Sequence of chain 2.B:
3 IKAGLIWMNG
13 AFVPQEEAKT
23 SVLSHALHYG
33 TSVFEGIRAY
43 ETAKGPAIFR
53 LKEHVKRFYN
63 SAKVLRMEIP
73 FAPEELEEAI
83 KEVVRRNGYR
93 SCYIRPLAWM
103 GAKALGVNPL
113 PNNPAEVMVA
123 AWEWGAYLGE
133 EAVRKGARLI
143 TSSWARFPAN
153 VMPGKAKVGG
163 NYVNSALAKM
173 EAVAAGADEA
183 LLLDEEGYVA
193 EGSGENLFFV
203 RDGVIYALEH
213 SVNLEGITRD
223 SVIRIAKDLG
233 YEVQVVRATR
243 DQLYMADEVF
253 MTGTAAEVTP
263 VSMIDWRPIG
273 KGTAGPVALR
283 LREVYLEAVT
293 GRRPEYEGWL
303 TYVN

Sequence of chain 1.B:
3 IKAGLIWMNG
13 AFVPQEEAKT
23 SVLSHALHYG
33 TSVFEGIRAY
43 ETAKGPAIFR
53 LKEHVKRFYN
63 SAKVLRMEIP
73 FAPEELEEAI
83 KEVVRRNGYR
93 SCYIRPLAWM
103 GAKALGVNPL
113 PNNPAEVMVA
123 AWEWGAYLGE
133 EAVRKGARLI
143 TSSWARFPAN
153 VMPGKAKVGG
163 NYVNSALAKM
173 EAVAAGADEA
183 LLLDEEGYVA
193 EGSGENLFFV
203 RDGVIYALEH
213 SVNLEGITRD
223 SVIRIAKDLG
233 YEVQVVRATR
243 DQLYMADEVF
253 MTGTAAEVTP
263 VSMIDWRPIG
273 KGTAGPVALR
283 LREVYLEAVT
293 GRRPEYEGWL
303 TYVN

This protein binds this small molecule.
Small molecule (SMILES): CC(C)CCC(=O)O

Binding-site contacts:
Ligand atom CD2 contacts residue VAL109 of chain 1.B at 3.7 Å (hydrophobic).
Ligand atom CD1 contacts residue VAL109 of chain 1.B at 3.9 Å (hydrophobic).
Ligand atom O contacts residue PLP1 of chain 2.H at 4.0 Å.
Ligand atom CG contacts residue PLP1 of chain 2.H at 4.0 Å.
Ligand atom CA contacts residue PLP1 of chain 2.H at 3.8 Å.
Ligand atom CG contacts residue LYS159 of chain 2.B at 4.3 Å.
Ligand atom CD1 contacts residue SER195 of chain 2.B at 4.2 Å.
Ligand atom O contacts residue ALA257 of chain 2.B at 3.0 Å (h-bond).
Ligand atom CD1 contacts residue TYR164 of chain 2.B at 3.8 Å (hydrophobic).
Ligand atom CD2 contacts residue TYR164 of chain 2.B at 4.5 Å (hydrophobic).
Ligand atom CG contacts residue PHE36 of chain 2.B at 4.2 Å (hydrophobic).
Ligand atom CB contacts residue PLP1 of chain 2.H at 4.2 Å.
Ligand atom CB contacts residue TYR95 of chain 2.B at 4.4 Å (hydrophobic).
Ligand atom C contacts residue ALA257 of chain 2.B at 3.7 Å (hydrophobic).
Ligand atom O contacts residue GLY255 of chain 2.B at 4.2 Å.
Ligand atom OXT contacts residue THR256 of chain 2.B at 3.5 Å.
Ligand atom CD2 contacts residue ARG97 of chain 2.B at 3.9 Å.
Ligand atom C contacts residue PLP1 of chain 2.H at 4.4 Å.
Ligand atom CD1 contacts residue GLY196 of chain 2.B at 3.5 Å.
Ligand atom OXT contacts residue TYR95 of chain 2.B at 2.7 Å (h-bond).
Ligand atom C contacts residue TYR95 of chain 2.B at 3.5 Å (hydrophobic).
Ligand atom C contacts residue GLY38 of chain 2.B at 4.4 Å.
Ligand atom CD2 contacts residue TYR31 of chain 1.B at 3.6 Å (hydrophobic).
Ligand atom C contacts residue THR256 of chain 2.B at 3.9 Å.
Ligand atom OXT contacts residue GLY38 of chain 2.B at 3.7 Å.
Ligand atom CD2 contacts residue PHE36 of chain 2.B at 3.8 Å (hydrophobic).
Ligand atom CD1 contacts residue PLP1 of chain 2.H at 3.7 Å.
Ligand atom CA contacts residue LYS159 of chain 2.B at 4.2 Å.
Ligand atom OXT contacts residue ALA257 of chain 2.B at 3.6 Å.
Ligand atom CG contacts residue VAL109 of chain 1.B at 4.4 Å (hydrophobic).
Ligand atom O contacts residue THR256 of chain 2.B at 3.4 Å (h-bond).
Ligand atom CA contacts residue TYR95 of chain 2.B at 3.5 Å (hydrophobic).
Ligand atom CG contacts residue TYR164 of chain 2.B at 4.3 Å (hydrophobic).